Sequence of chain 4.B:
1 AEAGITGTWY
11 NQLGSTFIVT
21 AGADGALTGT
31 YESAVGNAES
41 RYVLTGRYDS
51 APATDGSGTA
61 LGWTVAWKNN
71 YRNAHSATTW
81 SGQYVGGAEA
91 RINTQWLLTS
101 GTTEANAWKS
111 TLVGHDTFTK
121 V

This protein binds this small molecule.
Small molecule (SMILES): NC(=O)CC[C@H](NC(=O)[C@@H]1CCCN1C(=O)[C@@H](N)Cc1c[nH]cn1)C(=O)NCC(=O)N1CCC[C@H]1C(=O)N1CCC[C@H]1C(=O)N[C@@H](CS)C(=O)N[C@@H](CCCC[NH3+])C(N)=O

Sequence of chain 1.A:
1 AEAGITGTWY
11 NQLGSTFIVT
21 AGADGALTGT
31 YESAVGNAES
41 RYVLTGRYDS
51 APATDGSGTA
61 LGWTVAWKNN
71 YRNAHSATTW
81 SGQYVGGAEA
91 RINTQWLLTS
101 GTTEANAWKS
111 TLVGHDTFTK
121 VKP

Binding-site contacts:
Ligand atom CA contacts residue SER33 of chain 4.B at 3.3 Å.
Ligand atom CE1 contacts residue TRP67 of chain 4.B at 3.5 Å (hydrophobic).
Ligand atom CD contacts residue LEA1 of chain 4.F at 3.9 Å.
Ligand atom CB contacts residue TRP108 of chain 1.A at 3.8 Å (hydrophobic).
Ligand atom OE1 contacts residue THR78 of chain 4.B at 2.6 Å (h-bond).
Ligand atom CA contacts residue ALA34 of chain 4.B at 3.8 Å (hydrophobic).
Ligand atom CD contacts residue TRP108 of chain 1.A at 3.4 Å (hydrophobic).
Ligand atom CD2 contacts residue SER76 of chain 4.B at 3.7 Å.
Ligand atom CB contacts residue TYR42 of chain 4.B at 3.6 Å (hydrophobic).
Ligand atom N contacts residue LEA1 of chain 4.F at 1.3 Å.
Ligand atom SG contacts residue LEA1 of chain 4.F at 1.8 Å.
Ligand atom CG contacts residue TRP67 of chain 4.B at 3.4 Å (hydrophobic).
Ligand atom OE1 contacts residue TRP67 of chain 4.B at 3.7 Å.
Ligand atom CA contacts residue LEA1 of chain 4.F at 3.6 Å.
Ligand atom O contacts residue SER33 of chain 4.B at 2.8 Å (h-bond).
Ligand atom CG contacts residue TYR42 of chain 4.B at 3.8 Å (hydrophobic).
Ligand atom CB contacts residue TRP108 of chain 1.A at 3.8 Å (hydrophobic).
Ligand atom ND1 contacts residue TRP108 of chain 1.A at 4.0 Å.
Ligand atom CB contacts residue TRP67 of chain 4.B at 3.8 Å (hydrophobic).
Ligand atom OE1 contacts residue LEU98 of chain 4.B at 3.7 Å.
Ligand atom O contacts residue LEU13 of chain 4.B at 3.3 Å.
Ligand atom NE2 contacts residue TRP96 of chain 4.B at 3.4 Å.
Ligand atom CB contacts residue TRP67 of chain 4.B at 3.8 Å (hydrophobic).
Ligand atom N contacts residue LEA1 of chain 4.F at 3.4 Å (h-bond).
Ligand atom CB contacts residue LEA1 of chain 4.F at 3.6 Å.
Ligand atom CG contacts residue TRP67 of chain 4.B at 3.9 Å (hydrophobic).
Ligand atom NE2 contacts residue LEU98 of chain 4.B at 3.9 Å.
Ligand atom C contacts residue LEA1 of chain 4.F at 2.8 Å.
Ligand atom CA contacts residue TRP108 of chain 1.A at 3.5 Å (hydrophobic).
Ligand atom NE2 contacts residue THR78 of chain 4.B at 3.8 Å.
Ligand atom CA contacts residue LEA1 of chain 4.F at 2.4 Å.
Ligand atom CB contacts residue LEA1 of chain 4.F at 2.6 Å.
Ligand atom NE2 contacts residue SER76 of chain 4.B at 3.0 Å (h-bond).
Ligand atom CD contacts residue THR78 of chain 4.B at 3.8 Å.
Ligand atom N contacts residue TRP108 of chain 1.A at 3.7 Å.
Ligand atom O contacts residue LEA1 of chain 4.F at 3.2 Å (h-bond).
Ligand atom NE2 contacts residue TRP67 of chain 4.B at 3.5 Å.
Ligand atom C contacts residue SER33 of chain 4.B at 3.4 Å.
Ligand atom CG contacts residue ALA105 of chain 1.A at 3.6 Å (hydrophobic).
Ligand atom CB contacts residue SER33 of chain 4.B at 3.6 Å.